Sequence of chain 1.C:
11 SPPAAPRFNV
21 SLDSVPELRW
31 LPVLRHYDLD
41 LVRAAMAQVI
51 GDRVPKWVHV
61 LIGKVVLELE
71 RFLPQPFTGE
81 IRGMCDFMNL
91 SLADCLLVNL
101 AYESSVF

Binding-site contacts:
Ligand atom C17 contacts residue ALA80 of chain 1.D at 4.1 Å (hydrophobic).
Ligand atom C2 contacts residue TRP57 of chain 1.C at 4.0 Å (hydrophobic).
Ligand atom C11 contacts residue LEU61 of chain 1.C at 4.1 Å (hydrophobic).
Ligand atom C1 contacts residue VAL58 of chain 1.C at 4.0 Å (hydrophobic).
Ligand atom C15 contacts residue SER104 of chain 1.C at 3.1 Å.
Ligand atom C3 contacts residue TRP76 of chain 1.D at 4.3 Å (hydrophobic).
Ligand atom C2 contacts residue VAL106 of chain 1.C at 3.5 Å (hydrophobic).
Ligand atom C13 contacts residue SER104 of chain 1.C at 3.6 Å.
Ligand atom C18 contacts residue SER104 of chain 1.C at 3.8 Å.
Ligand atom C13 contacts residue VAL58 of chain 1.C at 4.2 Å (hydrophobic).
Ligand atom C17 contacts residue GLU103 of chain 1.C at 3.7 Å.
Ligand atom C1 contacts residue TRP76 of chain 1.D at 3.9 Å (hydrophobic).
Ligand atom O2 contacts residue VAL106 of chain 1.C at 4.0 Å.
Ligand atom C1 contacts residue SER104 of chain 1.C at 4.2 Å.
Ligand atom C18 contacts residue GLU103 of chain 1.C at 4.2 Å.
Ligand atom O3 contacts residue TRP76 of chain 1.D at 4.3 Å.
Ligand atom C10 contacts residue LEU61 of chain 1.C at 3.8 Å (hydrophobic).
Ligand atom C16 contacts residue GLU103 of chain 1.C at 3.9 Å.
Ligand atom C12 contacts residue LEU84 of chain 1.D at 3.5 Å (hydrophobic).
Ligand atom C8 contacts residue SER104 of chain 1.C at 4.0 Å.
Ligand atom C4 contacts residue TRP57 of chain 1.C at 3.3 Å (hydrophobic).
Ligand atom C4 contacts residue TRP76 of chain 1.D at 4.1 Å (hydrophobic).
Ligand atom C3 contacts residue TRP57 of chain 1.C at 4.2 Å (hydrophobic).
Ligand atom C14 contacts residue VAL58 of chain 1.C at 4.0 Å (hydrophobic).
Ligand atom C7 contacts residue ASN79 of chain 1.D at 4.2 Å.
Ligand atom C8 contacts residue LEU100 of chain 1.C at 3.9 Å (hydrophobic).
Ligand atom C14 contacts residue SER104 of chain 1.C at 3.6 Å.
Ligand atom C16 contacts residue SER104 of chain 1.C at 3.6 Å.
Ligand atom C11 contacts residue ALA80 of chain 1.D at 3.9 Å (hydrophobic).
Ligand atom O1 contacts residue SER105 of chain 1.C at 4.1 Å.
Ligand atom C16 contacts residue TRP76 of chain 1.D at 3.8 Å (hydrophobic).
Ligand atom C17 contacts residue SER104 of chain 1.C at 3.9 Å.
Ligand atom O1 contacts residue TRP76 of chain 1.D at 3.6 Å.
Ligand atom O1 contacts residue SER104 of chain 1.C at 3.0 Å (h-bond).
Ligand atom C7 contacts residue ALA83 of chain 1.D at 3.7 Å (hydrophobic).
Ligand atom C2 contacts residue VAL58 of chain 1.C at 3.9 Å (hydrophobic).
Ligand atom C2 contacts residue SER104 of chain 1.C at 4.3 Å.
Ligand atom C1 contacts residue TRP57 of chain 1.C at 3.5 Å (hydrophobic).
Ligand atom O3 contacts residue TRP57 of chain 1.C at 3.7 Å.
Ligand atom O2 contacts residue TRP76 of chain 1.D at 3.7 Å.

Sequence of chain 1.D:
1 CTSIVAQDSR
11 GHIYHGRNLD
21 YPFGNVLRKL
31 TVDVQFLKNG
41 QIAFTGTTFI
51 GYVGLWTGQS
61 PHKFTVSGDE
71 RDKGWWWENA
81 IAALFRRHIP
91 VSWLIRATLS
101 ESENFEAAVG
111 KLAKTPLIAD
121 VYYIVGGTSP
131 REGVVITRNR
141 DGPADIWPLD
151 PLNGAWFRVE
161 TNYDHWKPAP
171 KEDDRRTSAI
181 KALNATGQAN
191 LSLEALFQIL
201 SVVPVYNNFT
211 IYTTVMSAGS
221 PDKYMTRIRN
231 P

This protein binds this small molecule.
Small molecule (SMILES): CC(C)(C)CC(C)(C)c1ccc(OCCOCCO)cc1